Sequence of chain 1.C:
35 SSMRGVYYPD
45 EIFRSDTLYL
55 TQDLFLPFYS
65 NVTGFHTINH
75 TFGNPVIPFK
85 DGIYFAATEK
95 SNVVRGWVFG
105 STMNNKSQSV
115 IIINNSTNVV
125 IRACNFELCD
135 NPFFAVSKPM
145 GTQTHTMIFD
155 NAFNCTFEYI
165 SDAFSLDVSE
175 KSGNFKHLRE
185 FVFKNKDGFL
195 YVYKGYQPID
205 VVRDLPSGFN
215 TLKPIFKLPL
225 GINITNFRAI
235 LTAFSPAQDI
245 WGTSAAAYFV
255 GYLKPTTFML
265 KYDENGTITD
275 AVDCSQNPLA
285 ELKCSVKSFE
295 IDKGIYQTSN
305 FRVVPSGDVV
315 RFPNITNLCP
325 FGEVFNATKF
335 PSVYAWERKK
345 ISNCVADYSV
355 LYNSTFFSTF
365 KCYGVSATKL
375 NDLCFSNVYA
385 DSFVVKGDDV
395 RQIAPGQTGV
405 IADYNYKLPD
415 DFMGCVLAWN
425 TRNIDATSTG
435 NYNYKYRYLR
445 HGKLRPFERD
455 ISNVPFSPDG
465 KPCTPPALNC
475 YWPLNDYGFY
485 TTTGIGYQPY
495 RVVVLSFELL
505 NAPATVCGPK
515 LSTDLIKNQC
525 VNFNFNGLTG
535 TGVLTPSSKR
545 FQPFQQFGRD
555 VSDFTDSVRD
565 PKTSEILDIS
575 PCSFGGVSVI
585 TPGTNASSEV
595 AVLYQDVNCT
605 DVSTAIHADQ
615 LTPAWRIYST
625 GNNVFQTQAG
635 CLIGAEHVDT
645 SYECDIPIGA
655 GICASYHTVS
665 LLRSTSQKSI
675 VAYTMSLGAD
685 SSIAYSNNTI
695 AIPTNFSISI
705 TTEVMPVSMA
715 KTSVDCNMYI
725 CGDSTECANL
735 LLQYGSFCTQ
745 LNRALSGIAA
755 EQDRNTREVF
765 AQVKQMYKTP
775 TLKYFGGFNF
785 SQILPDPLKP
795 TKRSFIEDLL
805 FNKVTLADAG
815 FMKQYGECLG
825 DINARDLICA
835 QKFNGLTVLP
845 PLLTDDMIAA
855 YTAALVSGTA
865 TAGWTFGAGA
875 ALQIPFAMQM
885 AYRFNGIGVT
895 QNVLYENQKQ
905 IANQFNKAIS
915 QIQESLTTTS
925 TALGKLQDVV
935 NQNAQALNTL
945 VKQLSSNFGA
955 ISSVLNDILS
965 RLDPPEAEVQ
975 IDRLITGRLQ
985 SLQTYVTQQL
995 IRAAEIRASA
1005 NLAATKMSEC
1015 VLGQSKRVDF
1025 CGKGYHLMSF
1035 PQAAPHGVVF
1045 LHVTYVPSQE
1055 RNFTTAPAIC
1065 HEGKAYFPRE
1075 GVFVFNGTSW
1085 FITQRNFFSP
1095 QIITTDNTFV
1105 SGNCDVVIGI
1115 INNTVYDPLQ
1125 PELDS

Binding-site contacts:
Ligand atom C3 contacts residue ASN691 of chain 1.C at 3.9 Å.
Ligand atom C1 contacts residue ASN691 of chain 1.C at 1.4 Å.
Ligand atom C4 contacts residue ASN691 of chain 1.C at 4.3 Å.
Ligand atom O5 contacts residue ASN691 of chain 1.C at 2.4 Å (h-bond).
Ligand atom C8 contacts residue ASN691 of chain 1.C at 4.4 Å.
Ligand atom C6 contacts residue ILE1112 of chain 1.C at 4.2 Å (hydrophobic).
Ligand atom C5 contacts residue ASN691 of chain 1.C at 3.7 Å.
Ligand atom C1 contacts residue ASN692 of chain 1.C at 4.5 Å.
Ligand atom C7 contacts residue ASN691 of chain 1.C at 3.3 Å.
Ligand atom C2 contacts residue ASN691 of chain 1.C at 2.6 Å.
Ligand atom O7 contacts residue ASN691 of chain 1.C at 3.3 Å (h-bond).
Ligand atom C6 contacts residue GLY1113 of chain 1.C at 4.0 Å.
Ligand atom N2 contacts residue ASN691 of chain 1.C at 3.0 Å (h-bond).
Ligand atom O6 contacts residue GLY1113 of chain 1.C at 3.5 Å.

The protein below binds the small molecule below.
Small molecule (SMILES): CC(=O)N[C@@H]1[C@@H](O)[C@H](O)[C@@H](CO)O[C@H]1O